Sequence of chain 4.A:
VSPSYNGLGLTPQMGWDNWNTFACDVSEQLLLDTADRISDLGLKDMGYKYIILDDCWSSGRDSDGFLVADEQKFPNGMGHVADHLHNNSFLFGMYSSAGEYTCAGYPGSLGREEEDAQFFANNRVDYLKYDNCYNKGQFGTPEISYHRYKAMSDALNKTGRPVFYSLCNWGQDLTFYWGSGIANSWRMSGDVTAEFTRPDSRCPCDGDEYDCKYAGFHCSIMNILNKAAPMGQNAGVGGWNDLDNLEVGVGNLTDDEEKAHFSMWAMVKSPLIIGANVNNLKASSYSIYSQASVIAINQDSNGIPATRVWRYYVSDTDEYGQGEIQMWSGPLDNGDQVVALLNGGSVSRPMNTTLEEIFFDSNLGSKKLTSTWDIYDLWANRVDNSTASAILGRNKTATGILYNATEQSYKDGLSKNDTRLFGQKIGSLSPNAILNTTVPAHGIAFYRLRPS

Binding-site contacts:
Ligand atom C1 contacts residue SER302 of chain 4.A at 4.1 Å.
Ligand atom O6 contacts residue LYS300 of chain 4.A at 4.4 Å.
Ligand atom C6 contacts residue SER302 of chain 4.A at 3.6 Å.
Ligand atom C7 contacts residue ASN403 of chain 4.A at 3.8 Å.
Ligand atom O7 contacts residue ASN403 of chain 4.A at 4.1 Å.
Ligand atom O5 contacts residue ASN403 of chain 4.A at 2.4 Å (h-bond).
Ligand atom C4 contacts residue ASN403 of chain 4.A at 4.2 Å.
Ligand atom C2 contacts residue ASN403 of chain 4.A at 2.5 Å.
Ligand atom C5 contacts residue SER302 of chain 4.A at 3.6 Å.
Ligand atom N2 contacts residue ASN403 of chain 4.A at 3.0 Å (h-bond).
Ligand atom O4 contacts residue ASP273 of chain 4.A at 3.5 Å.
Ligand atom C5 contacts residue ASP273 of chain 4.A at 4.3 Å.
Ligand atom C4 contacts residue ASP273 of chain 4.A at 4.3 Å.
Ligand atom C3 contacts residue ASN403 of chain 4.A at 3.8 Å.
Ligand atom C1 contacts residue ASN403 of chain 4.A at 1.5 Å.
Ligand atom O5 contacts residue SER302 of chain 4.A at 3.6 Å.
Ligand atom C3 contacts residue ASP273 of chain 4.A at 4.2 Å.
Ligand atom C5 contacts residue ASN403 of chain 4.A at 3.7 Å.
Ligand atom O6 contacts residue SER302 of chain 4.A at 3.1 Å (h-bond).

This protein binds this small molecule.
Small molecule (SMILES): CC(=O)N[C@@H]1[C@@H](O)[C@H](O)[C@@H](CO)O[C@H]1O